Binding-site contacts:
Ligand atom O17 contacts residue GLN89 of chain 1.D at 3.3 Å (h-bond).
Ligand atom N10 contacts residue GLU104 of chain 1.D at 3.4 Å (salt-bridge).
Ligand atom O9 contacts residue ZN1 of chain 1.K at 3.5 Å.
Ligand atom C4 contacts residue THR199 of chain 1.D at 3.5 Å.
Ligand atom F12 contacts residue ZN1 of chain 1.K at 3.0 Å.
Ligand atom F20 contacts residue LEU197 of chain 1.D at 3.2 Å.
Ligand atom C24 contacts residue ALA129 of chain 1.D at 3.6 Å (hydrophobic).
Ligand atom N10 contacts residue HIS93 of chain 1.D at 3.5 Å (h-bond).
Ligand atom F12 contacts residue THR199 of chain 1.D at 3.2 Å.
Ligand atom O8 contacts residue THR198 of chain 1.D at 2.9 Å (h-bond).
Ligand atom C6 contacts residue GLN89 of chain 1.D at 3.7 Å.
Ligand atom O9 contacts residue VAL119 of chain 1.D at 3.6 Å.
Ligand atom C3 contacts residue ZN1 of chain 1.K at 3.7 Å.
Ligand atom S7 contacts residue HIS91 of chain 1.D at 3.7 Å.
Ligand atom F12 contacts residue THR198 of chain 1.D at 3.7 Å.
Ligand atom N10 contacts residue HIS117 of chain 1.D at 3.0 Å (h-bond).
Ligand atom O9 contacts residue HIS91 of chain 1.D at 3.5 Å.
Ligand atom O21 contacts residue PRO200 of chain 1.D at 3.6 Å (h-bond).
Ligand atom F12 contacts residue HIS93 of chain 1.D at 3.6 Å.
Ligand atom O17 contacts residue ASN64 of chain 1.D at 3.1 Å (h-bond).
Ligand atom C24 contacts residue SER133 of chain 1.D at 3.8 Å.
Ligand atom N10 contacts residue THR198 of chain 1.D at 2.7 Å (h-bond).
Ligand atom O16 contacts residue GLN89 of chain 1.D at 3.5 Å (h-bond).
Ligand atom N19 contacts residue GLN89 of chain 1.D at 3.5 Å (h-bond).
Ligand atom C18 contacts residue THR199 of chain 1.D at 3.8 Å.
Ligand atom S7 contacts residue ZN1 of chain 1.K at 3.2 Å.
Ligand atom C2 contacts residue THR199 of chain 1.D at 3.2 Å.
Ligand atom C4 contacts residue HIS91 of chain 1.D at 3.3 Å.
Ligand atom C3 contacts residue HIS91 of chain 1.D at 3.3 Å.
Ligand atom C15 contacts residue ASN64 of chain 1.D at 3.8 Å.
Ligand atom F13 contacts residue THR199 of chain 1.D at 3.5 Å.
Ligand atom F12 contacts residue HIS91 of chain 1.D at 3.1 Å.
Ligand atom C18 contacts residue TRP4 of chain 1.D at 3.7 Å (hydrophobic).
Ligand atom F20 contacts residue VAL119 of chain 1.D at 3.4 Å.
Ligand atom C5 contacts residue HIS91 of chain 1.D at 3.7 Å.
Ligand atom C25 contacts residue SER133 of chain 1.D at 3.6 Å.
Ligand atom C3 contacts residue THR199 of chain 1.D at 3.0 Å.
Ligand atom O8 contacts residue LEU197 of chain 1.D at 3.2 Å.
Ligand atom N10 contacts residue HIS91 of chain 1.D at 3.3 Å (h-bond).
Ligand atom N10 contacts residue ZN1 of chain 1.K at 1.9 Å.

Sequence of chain 1.D:
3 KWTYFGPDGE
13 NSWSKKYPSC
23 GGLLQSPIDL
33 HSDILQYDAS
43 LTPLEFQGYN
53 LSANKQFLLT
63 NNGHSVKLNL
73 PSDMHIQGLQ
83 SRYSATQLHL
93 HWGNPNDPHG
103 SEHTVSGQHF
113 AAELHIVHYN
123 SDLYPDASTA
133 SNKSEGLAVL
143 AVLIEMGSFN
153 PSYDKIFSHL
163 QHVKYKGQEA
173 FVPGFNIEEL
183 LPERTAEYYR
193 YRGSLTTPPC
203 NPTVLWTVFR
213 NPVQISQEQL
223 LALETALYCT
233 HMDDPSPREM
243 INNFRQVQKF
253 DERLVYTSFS

A protein and the small-molecule ligand that binds it are described below.
Small molecule (SMILES): NS(=O)(=O)c1c(F)c(F)c(S(=O)(=O)CCO)c(NC2CCCCCCC2)c1F